Sequence of chain 1.J:
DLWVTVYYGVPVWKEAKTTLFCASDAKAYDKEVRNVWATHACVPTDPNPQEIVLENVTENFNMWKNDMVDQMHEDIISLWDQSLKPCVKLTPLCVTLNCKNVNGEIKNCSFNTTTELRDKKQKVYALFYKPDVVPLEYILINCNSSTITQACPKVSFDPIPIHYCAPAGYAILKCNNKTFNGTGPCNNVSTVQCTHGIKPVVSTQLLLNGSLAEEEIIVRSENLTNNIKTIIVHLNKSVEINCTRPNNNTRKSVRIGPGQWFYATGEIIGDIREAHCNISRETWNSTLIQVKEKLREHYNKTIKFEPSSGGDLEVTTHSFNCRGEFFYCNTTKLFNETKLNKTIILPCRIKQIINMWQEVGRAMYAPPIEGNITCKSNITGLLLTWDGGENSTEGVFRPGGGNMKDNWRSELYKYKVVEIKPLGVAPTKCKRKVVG

A protein and the small-molecule ligand that binds it are described below.
Small molecule (SMILES): CC(=O)N[C@@H]1[C@@H](O)[C@H](O)[C@@H](CO)O[C@H]1O

Binding-site contacts:
Ligand atom N2 contacts residue ASN347 of chain 1.J at 2.8 Å (h-bond).
Ligand atom C5 contacts residue ILE351 of chain 1.J at 4.5 Å (hydrophobic).
Ligand atom C4 contacts residue ASN347 of chain 1.J at 4.2 Å.
Ligand atom O5 contacts residue ASN347 of chain 1.J at 2.4 Å (h-bond).
Ligand atom O7 contacts residue GLU344 of chain 1.J at 3.0 Å (salt-bridge).
Ligand atom C7 contacts residue ASN347 of chain 1.J at 3.7 Å.
Ligand atom C8 contacts residue ASN347 of chain 1.J at 4.5 Å.
Ligand atom O5 contacts residue ILE351 of chain 1.J at 3.7 Å.
Ligand atom C1 contacts residue ASN347 of chain 1.J at 1.4 Å.
Ligand atom C7 contacts residue GLU344 of chain 1.J at 3.5 Å.
Ligand atom C6 contacts residue ILE351 of chain 1.J at 4.2 Å (hydrophobic).
Ligand atom O7 contacts residue ASN347 of chain 1.J at 4.2 Å.
Ligand atom C1 contacts residue ILE351 of chain 1.J at 4.5 Å (hydrophobic).
Ligand atom C2 contacts residue ASN347 of chain 1.J at 2.4 Å.
Ligand atom C8 contacts residue ARG343 of chain 1.J at 3.8 Å.
Ligand atom C5 contacts residue ASN347 of chain 1.J at 3.7 Å.
Ligand atom N2 contacts residue GLU344 of chain 1.J at 4.3 Å.
Ligand atom O6 contacts residue ILE351 of chain 1.J at 3.5 Å.
Ligand atom C8 contacts residue GLU344 of chain 1.J at 3.8 Å.
Ligand atom C3 contacts residue ASN347 of chain 1.J at 3.7 Å.